Binding-site contacts:
Ligand atom CG contacts residue SO41 of chain 1.J at 4.4 Å.
Ligand atom CB contacts residue ARG86 of chain 1.B at 3.8 Å.
Ligand atom ND contacts residue TYR31 of chain 1.B at 4.0 Å.
Ligand atom NH2 contacts residue TYR31 of chain 1.B at 3.8 Å.
Ligand atom N contacts residue TYR96 of chain 1.B at 3.4 Å.
Ligand atom CE contacts residue ARG86 of chain 1.B at 3.8 Å.
Ligand atom N contacts residue ARG86 of chain 1.B at 3.8 Å.
Ligand atom CE contacts residue TYR31 of chain 1.B at 4.3 Å (hydrophobic).
Ligand atom ND contacts residue ARG86 of chain 1.B at 3.5 Å (salt-bridge).
Ligand atom CA contacts residue TYR96 of chain 1.B at 4.3 Å (hydrophobic).
Ligand atom NH1 contacts residue ARG86 of chain 1.B at 3.8 Å.
Ligand atom OXT contacts residue LEU94 of chain 1.B at 4.4 Å.
Ligand atom OH1 contacts residue SO41 of chain 1.J at 2.9 Å (h-bond).
Ligand atom CE contacts residue SO41 of chain 1.J at 4.1 Å.
Ligand atom OXT contacts residue PHE93 of chain 1.B at 3.2 Å.
Ligand atom CG contacts residue ARG86 of chain 1.B at 3.2 Å.
Ligand atom O contacts residue SER73 of chain 1.A at 3.9 Å.
Ligand atom N contacts residue SER88 of chain 1.B at 4.4 Å.
Ligand atom NH1 contacts residue SO41 of chain 1.J at 3.0 Å (h-bond).
Ligand atom CA contacts residue ARG86 of chain 1.B at 4.0 Å.
Ligand atom N contacts residue PHE93 of chain 1.B at 3.6 Å.
Ligand atom C contacts residue PHE93 of chain 1.B at 4.4 Å (hydrophobic).

Sequence of chain 1.A:
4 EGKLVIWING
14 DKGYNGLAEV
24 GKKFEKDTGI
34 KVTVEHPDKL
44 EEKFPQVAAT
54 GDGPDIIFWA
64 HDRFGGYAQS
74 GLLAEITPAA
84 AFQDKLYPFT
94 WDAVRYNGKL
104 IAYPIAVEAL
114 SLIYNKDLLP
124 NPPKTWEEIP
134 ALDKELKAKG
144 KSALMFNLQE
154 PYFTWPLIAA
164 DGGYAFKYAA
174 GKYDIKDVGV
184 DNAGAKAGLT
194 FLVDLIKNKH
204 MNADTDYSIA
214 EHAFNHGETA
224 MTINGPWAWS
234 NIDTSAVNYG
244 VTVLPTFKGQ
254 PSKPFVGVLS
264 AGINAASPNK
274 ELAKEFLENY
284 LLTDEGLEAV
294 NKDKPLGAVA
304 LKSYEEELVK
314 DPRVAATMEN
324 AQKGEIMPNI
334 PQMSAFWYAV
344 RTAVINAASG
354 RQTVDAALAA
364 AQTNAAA

This protein binds this small molecule.
Small molecule (SMILES): [H]/N=C(\NO)NCC[C@H](N)C(=O)O

Sequence of chain 1.B:
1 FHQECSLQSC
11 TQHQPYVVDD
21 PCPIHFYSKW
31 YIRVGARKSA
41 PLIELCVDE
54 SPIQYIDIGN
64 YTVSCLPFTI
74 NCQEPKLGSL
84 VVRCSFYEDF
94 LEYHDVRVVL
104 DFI